Sequence of chain 1.C:
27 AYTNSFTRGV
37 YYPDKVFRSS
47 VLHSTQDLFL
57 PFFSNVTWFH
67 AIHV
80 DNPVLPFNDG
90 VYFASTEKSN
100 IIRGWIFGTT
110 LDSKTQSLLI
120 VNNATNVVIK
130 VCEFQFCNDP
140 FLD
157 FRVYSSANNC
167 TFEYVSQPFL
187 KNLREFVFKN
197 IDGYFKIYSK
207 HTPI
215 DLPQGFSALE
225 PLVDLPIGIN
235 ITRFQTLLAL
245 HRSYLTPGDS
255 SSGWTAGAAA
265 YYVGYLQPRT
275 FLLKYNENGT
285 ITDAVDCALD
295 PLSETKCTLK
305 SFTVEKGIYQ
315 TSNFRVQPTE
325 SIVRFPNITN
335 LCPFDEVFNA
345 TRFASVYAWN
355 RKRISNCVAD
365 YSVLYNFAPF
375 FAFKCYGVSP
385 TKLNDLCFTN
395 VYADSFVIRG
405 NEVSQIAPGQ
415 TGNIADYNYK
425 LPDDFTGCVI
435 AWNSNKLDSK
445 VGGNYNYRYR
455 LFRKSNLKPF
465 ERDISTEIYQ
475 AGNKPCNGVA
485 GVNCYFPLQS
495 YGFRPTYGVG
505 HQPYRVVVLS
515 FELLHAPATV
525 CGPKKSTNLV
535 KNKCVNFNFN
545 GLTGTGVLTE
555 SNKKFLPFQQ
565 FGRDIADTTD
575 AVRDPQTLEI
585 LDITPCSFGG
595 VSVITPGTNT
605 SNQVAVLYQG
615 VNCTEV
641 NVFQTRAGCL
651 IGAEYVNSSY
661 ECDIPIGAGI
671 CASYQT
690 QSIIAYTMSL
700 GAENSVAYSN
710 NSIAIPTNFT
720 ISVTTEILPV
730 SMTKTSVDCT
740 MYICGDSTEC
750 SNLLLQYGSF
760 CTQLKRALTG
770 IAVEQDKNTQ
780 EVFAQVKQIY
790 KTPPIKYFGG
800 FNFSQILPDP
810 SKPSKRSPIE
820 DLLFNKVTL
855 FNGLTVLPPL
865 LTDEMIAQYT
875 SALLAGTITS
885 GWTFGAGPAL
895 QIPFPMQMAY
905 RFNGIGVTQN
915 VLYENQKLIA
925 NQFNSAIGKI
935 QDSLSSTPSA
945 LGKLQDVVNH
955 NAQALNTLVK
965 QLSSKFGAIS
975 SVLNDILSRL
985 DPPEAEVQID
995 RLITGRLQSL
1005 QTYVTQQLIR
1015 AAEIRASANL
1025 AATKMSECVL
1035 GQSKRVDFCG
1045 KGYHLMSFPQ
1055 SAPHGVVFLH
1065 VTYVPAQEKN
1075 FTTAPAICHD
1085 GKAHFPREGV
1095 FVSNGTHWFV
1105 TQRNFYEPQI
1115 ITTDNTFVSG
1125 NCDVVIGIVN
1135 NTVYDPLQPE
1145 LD

Binding-site contacts:
Ligand atom N2 contacts residue LYS113 of chain 1.C at 3.4 Å.
Ligand atom C2 contacts residue ASP111 of chain 1.C at 3.9 Å.
Ligand atom C1 contacts residue ASP111 of chain 1.C at 3.6 Å.
Ligand atom C8 contacts residue LYS113 of chain 1.C at 3.6 Å.
Ligand atom C6 contacts residue SER112 of chain 1.C at 4.1 Å.
Ligand atom C7 contacts residue LYS113 of chain 1.C at 3.6 Å.
Ligand atom O7 contacts residue LYS113 of chain 1.C at 4.3 Å.
Ligand atom C1 contacts residue LYS113 of chain 1.C at 3.0 Å.
Ligand atom O5 contacts residue LYS113 of chain 1.C at 3.9 Å.
Ligand atom C2 contacts residue SER112 of chain 1.C at 4.5 Å.
Ligand atom C3 contacts residue ASP111 of chain 1.C at 4.0 Å.
Ligand atom C5 contacts residue SER112 of chain 1.C at 4.0 Å.
Ligand atom N2 contacts residue ASP111 of chain 1.C at 3.5 Å.
Ligand atom O5 contacts residue SER112 of chain 1.C at 3.3 Å.
Ligand atom C1 contacts residue SER112 of chain 1.C at 3.2 Å.
Ligand atom C2 contacts residue LYS113 of chain 1.C at 4.1 Å.

The small molecule below binds the protein below.
Small molecule (SMILES): CC(=O)N[C@@H]1[C@@H](O)[C@H](O)[C@@H](CO)O[C@H]1O